Sequence of chain 32.A:
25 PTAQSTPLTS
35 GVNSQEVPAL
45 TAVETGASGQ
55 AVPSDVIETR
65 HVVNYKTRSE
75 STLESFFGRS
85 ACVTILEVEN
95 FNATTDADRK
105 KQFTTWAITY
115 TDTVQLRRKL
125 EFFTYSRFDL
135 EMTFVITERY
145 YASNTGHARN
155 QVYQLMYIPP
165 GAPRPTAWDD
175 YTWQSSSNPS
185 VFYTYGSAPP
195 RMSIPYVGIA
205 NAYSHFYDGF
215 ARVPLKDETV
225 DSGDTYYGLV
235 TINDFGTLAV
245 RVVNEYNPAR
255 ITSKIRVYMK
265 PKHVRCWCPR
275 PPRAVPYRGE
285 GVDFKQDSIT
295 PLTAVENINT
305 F

Sequence of chain 31.A:
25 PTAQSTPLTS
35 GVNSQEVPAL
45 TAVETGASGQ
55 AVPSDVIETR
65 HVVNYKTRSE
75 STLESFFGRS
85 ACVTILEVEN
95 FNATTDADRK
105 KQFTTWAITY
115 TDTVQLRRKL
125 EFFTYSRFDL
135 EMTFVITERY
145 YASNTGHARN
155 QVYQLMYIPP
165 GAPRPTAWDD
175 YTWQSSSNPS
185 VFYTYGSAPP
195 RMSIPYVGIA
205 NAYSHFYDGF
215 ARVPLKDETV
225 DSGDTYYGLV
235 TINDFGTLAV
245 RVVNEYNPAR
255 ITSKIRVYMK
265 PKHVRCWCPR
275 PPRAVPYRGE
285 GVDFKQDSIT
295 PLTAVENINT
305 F

Binding-site contacts:
Ligand atom O4 contacts residue TYR250 of chain 31.A at 3.0 Å.
Ligand atom O4 contacts residue PRO252 of chain 31.A at 4.0 Å.
Ligand atom O1B contacts residue SER147 of chain 32.A at 2.6 Å (h-bond).
Ligand atom C1 contacts residue ALA146 of chain 32.A at 4.0 Å (hydrophobic).
Ligand atom O1A contacts residue SER147 of chain 32.A at 3.1 Å (h-bond).
Ligand atom O4 contacts residue TYR145 of chain 32.A at 4.1 Å.
Ligand atom C10 contacts residue TYR145 of chain 32.A at 3.6 Å (hydrophobic).
Ligand atom O1B contacts residue ALA146 of chain 32.A at 4.3 Å.
Ligand atom C8 contacts residue ALA146 of chain 32.A at 4.4 Å (hydrophobic).
Ligand atom O1B contacts residue PRO252 of chain 31.A at 3.4 Å.
Ligand atom C3 contacts residue PRO252 of chain 31.A at 4.3 Å (hydrophobic).
Ligand atom O4 contacts residue ASN251 of chain 31.A at 4.3 Å.
Ligand atom N5 contacts residue TYR145 of chain 32.A at 2.6 Å (h-bond).
Ligand atom O1A contacts residue ASN148 of chain 32.A at 4.5 Å.
Ligand atom O8 contacts residue ALA146 of chain 32.A at 3.4 Å.
Ligand atom O10 contacts residue ASN96 of chain 31.A at 4.3 Å.
Ligand atom O9 contacts residue TYR145 of chain 32.A at 4.3 Å.
Ligand atom C11 contacts residue TYR250 of chain 31.A at 3.1 Å (hydrophobic).
Ligand atom C10 contacts residue TYR250 of chain 31.A at 2.9 Å (hydrophobic).
Ligand atom C7 contacts residue TYR145 of chain 32.A at 3.9 Å (hydrophobic).
Ligand atom O10 contacts residue TYR250 of chain 31.A at 2.3 Å (h-bond).
Ligand atom C1 contacts residue PRO252 of chain 31.A at 4.1 Å (hydrophobic).
Ligand atom C1 contacts residue SER147 of chain 32.A at 3.6 Å.
Ligand atom C4 contacts residue TYR250 of chain 31.A at 4.3 Å (hydrophobic).
Ligand atom C11 contacts residue ARG143 of chain 32.A at 3.9 Å.
Ligand atom C9 contacts residue TYR145 of chain 32.A at 4.2 Å (hydrophobic).
Ligand atom C6 contacts residue TYR145 of chain 32.A at 3.4 Å (hydrophobic).
Ligand atom C4 contacts residue TYR145 of chain 32.A at 3.6 Å (hydrophobic).
Ligand atom C11 contacts residue TYR145 of chain 32.A at 3.8 Å (hydrophobic).
Ligand atom N5 contacts residue TYR250 of chain 31.A at 3.9 Å.
Ligand atom C4 contacts residue PRO252 of chain 31.A at 4.3 Å (hydrophobic).
Ligand atom O1A contacts residue ALA146 of chain 32.A at 3.2 Å.
Ligand atom C5 contacts residue TYR145 of chain 32.A at 3.4 Å (hydrophobic).
Ligand atom C6 contacts residue ALA146 of chain 32.A at 4.3 Å (hydrophobic).

This small molecule binds to this protein.
Small molecule (SMILES): CCCCO[C@]1(C(=O)O)C[C@H](O)[C@@H](NC(C)=O)[C@H]([C@H](O)[C@H](O)CO)O1